Sequence of chain 1.B:
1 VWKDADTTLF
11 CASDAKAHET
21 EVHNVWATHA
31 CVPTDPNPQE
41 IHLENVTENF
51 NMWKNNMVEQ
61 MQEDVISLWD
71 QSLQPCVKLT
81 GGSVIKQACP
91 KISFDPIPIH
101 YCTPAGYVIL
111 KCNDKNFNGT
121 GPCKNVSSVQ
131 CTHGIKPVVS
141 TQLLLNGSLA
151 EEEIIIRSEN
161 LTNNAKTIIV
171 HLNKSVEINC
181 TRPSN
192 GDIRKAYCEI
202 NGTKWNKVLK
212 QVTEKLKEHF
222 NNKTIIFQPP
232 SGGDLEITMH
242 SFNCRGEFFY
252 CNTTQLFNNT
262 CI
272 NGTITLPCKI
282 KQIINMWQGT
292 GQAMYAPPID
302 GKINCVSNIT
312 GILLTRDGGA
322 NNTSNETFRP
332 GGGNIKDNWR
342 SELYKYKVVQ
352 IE

Binding-site contacts:
Ligand atom O13 contacts residue TRP288 of chain 1.B at 3.5 Å.
Ligand atom N21 contacts residue ILE238 of chain 1.B at 4.0 Å.
Ligand atom S25 contacts residue TRP288 of chain 1.B at 3.9 Å.
Ligand atom C18 contacts residue ILE238 of chain 1.B at 3.4 Å (hydrophobic).
Ligand atom C09 contacts residue GLU237 of chain 1.B at 3.7 Å.
Ligand atom C17 contacts residue ILE238 of chain 1.B at 3.9 Å (hydrophobic).
Ligand atom C04 contacts residue GLU237 of chain 1.B at 3.4 Å.
Ligand atom C23 contacts residue GLY290 of chain 1.B at 3.8 Å.
Ligand atom C28 contacts residue ASN335 of chain 1.B at 3.8 Å.
Ligand atom C05 contacts residue ASN286 of chain 1.B at 3.4 Å.
Ligand atom CL1 contacts residue VAL139 of chain 1.B at 4.0 Å.
Ligand atom C10 contacts residue MET287 of chain 1.B at 4.0 Å (hydrophobic).
Ligand atom C05 contacts residue ILE285 of chain 1.B at 4.0 Å (hydrophobic).
Ligand atom N08 contacts residue GLU237 of chain 1.B at 3.1 Å.
Ligand atom C03 contacts residue SER242 of chain 1.B at 3.4 Å.
Ligand atom CL1 contacts residue PHE243 of chain 1.B at 3.7 Å.
Ligand atom C05 contacts residue TRP288 of chain 1.B at 4.0 Å (hydrophobic).
Ligand atom O13 contacts residue ILE336 of chain 1.B at 3.7 Å.
Ligand atom C05 contacts residue GLU237 of chain 1.B at 3.8 Å.
Ligand atom O13 contacts residue GLU237 of chain 1.B at 4.1 Å.
Ligand atom C20 contacts residue ILE238 of chain 1.B at 3.5 Å (hydrophobic).
Ligand atom N08 contacts residue ASN286 of chain 1.B at 3.2 Å (h-bond).
Ligand atom C04 contacts residue TRP288 of chain 1.B at 3.8 Å (hydrophobic).
Ligand atom O12 contacts residue TRP288 of chain 1.B at 4.0 Å.
Ligand atom C26 contacts residue GLY290 of chain 1.B at 3.6 Å.
Ligand atom N08 contacts residue TRP288 of chain 1.B at 3.6 Å.
Ligand atom C19 contacts residue ILE238 of chain 1.B at 2.7 Å (hydrophobic).
Ligand atom O12 contacts residue ASN286 of chain 1.B at 3.6 Å (h-bond).
Ligand atom C24 contacts residue GLY290 of chain 1.B at 4.0 Å.
Ligand atom C10 contacts residue TRP288 of chain 1.B at 3.9 Å (hydrophobic).
Ligand atom O12 contacts residue MET287 of chain 1.B at 3.3 Å (h-bond).
Ligand atom C03 contacts residue THR141 of chain 1.B at 3.9 Å.
Ligand atom CL1 contacts residue ASN244 of chain 1.B at 4.0 Å.
Ligand atom C01 contacts residue SER242 of chain 1.B at 3.7 Å.
Ligand atom C03 contacts residue GLU237 of chain 1.B at 3.9 Å.
Ligand atom C09 contacts residue TRP288 of chain 1.B at 3.5 Å (hydrophobic).
Ligand atom O13 contacts residue THR141 of chain 1.B at 4.0 Å.
Ligand atom CL1 contacts residue PHE249 of chain 1.B at 4.0 Å.
Ligand atom C02 contacts residue SER242 of chain 1.B at 3.0 Å.
Ligand atom C04 contacts residue ASN286 of chain 1.B at 3.8 Å.

A protein and the small-molecule ligand that binds it are described below.
Small molecule (SMILES): Cc1nc([C@@H](NC(=O)C(=O)Nc2ccc(Cl)cc2)[C@@H]2CCCCN2)sc1CCO